Binding-site contacts:
Ligand atom C4 contacts residue TRP47 of chain 18.F at 3.3 Å (hydrophobic).
Ligand atom C4' contacts residue GLU140 of chain 18.F at 3.4 Å.
Ligand atom O2' contacts residue LYS143 of chain 18.F at 3.8 Å.
Ligand atom C5 contacts residue TRP47 of chain 18.F at 3.8 Å (hydrophobic).
Ligand atom C2 contacts residue TRP47 of chain 18.F at 3.4 Å (hydrophobic).
Ligand atom N6 contacts residue TRP47 of chain 18.F at 4.2 Å.
Ligand atom C8 contacts residue LYS143 of chain 18.F at 2.7 Å.
Ligand atom N9 contacts residue LYS143 of chain 18.F at 3.2 Å (salt-bridge).
Ligand atom N1 contacts residue TRP47 of chain 18.F at 3.7 Å.
Ligand atom C5' contacts residue ARG90 of chain 18.F at 4.3 Å.
Ligand atom O4' contacts residue GLU140 of chain 18.F at 3.0 Å (salt-bridge).
Ligand atom C2' contacts residue LYS143 of chain 18.F at 3.7 Å.
Ligand atom N3 contacts residue TRP47 of chain 18.F at 3.4 Å.
Ligand atom C1' contacts residue TRP47 of chain 18.F at 3.7 Å (hydrophobic).
Ligand atom C6 contacts residue TRP47 of chain 18.F at 3.7 Å (hydrophobic).
Ligand atom O2' contacts residue GLU140 of chain 18.F at 2.3 Å (salt-bridge).
Ligand atom O4' contacts residue LYS143 of chain 18.F at 4.2 Å.
Ligand atom C1' contacts residue LYS143 of chain 18.F at 3.2 Å.
Ligand atom N7 contacts residue TRP47 of chain 18.F at 3.6 Å.
Ligand atom O4' contacts residue LYS143 of chain 18.F at 4.4 Å.
Ligand atom C2' contacts residue GLU140 of chain 18.F at 3.0 Å.
Ligand atom C8 contacts residue TRP47 of chain 18.F at 3.6 Å (hydrophobic).
Ligand atom C1' contacts residue GLU140 of chain 18.F at 2.7 Å.
Ligand atom N9 contacts residue GLU140 of chain 18.F at 4.1 Å.
Ligand atom O3' contacts residue GLU140 of chain 18.F at 4.4 Å.
Ligand atom O4' contacts residue TRP47 of chain 18.F at 3.4 Å.
Ligand atom N7 contacts residue LYS143 of chain 18.F at 3.8 Å.
Ligand atom C3' contacts residue GLU140 of chain 18.F at 3.8 Å.
Ligand atom N9 contacts residue TRP47 of chain 18.F at 3.3 Å.

Sequence of chain 18.F:
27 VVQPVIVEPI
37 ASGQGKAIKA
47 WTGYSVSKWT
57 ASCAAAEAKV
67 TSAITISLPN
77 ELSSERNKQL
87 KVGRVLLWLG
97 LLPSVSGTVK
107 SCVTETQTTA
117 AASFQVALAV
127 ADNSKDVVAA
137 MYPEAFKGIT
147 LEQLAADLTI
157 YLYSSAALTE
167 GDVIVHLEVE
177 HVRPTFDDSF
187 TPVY

This small molecule binds to this protein.
Small molecule (SMILES): Nc1ncnc2c1ncn2[C@@H]1O[C@H]([C@@H]2O[C@@H]3[C@H](O[P](=O)(O)O2)[C@@H](CO[P](=O)(O)O[C@H]2[C@@H](O)[C@H](n4cnc5c(N)ncnc54)O[C@@H]2COP(=O)=O)O[C@H]3n2ccc(=O)[nH]c2=O)[C@@H](O[P](=O)(O)OC[C@H]2O[C@@H](n3ccc(=O)[nH]c3=O)[C@H](O)[C@@H]2O)[C@H]1O